Sequence of chain 10.B:
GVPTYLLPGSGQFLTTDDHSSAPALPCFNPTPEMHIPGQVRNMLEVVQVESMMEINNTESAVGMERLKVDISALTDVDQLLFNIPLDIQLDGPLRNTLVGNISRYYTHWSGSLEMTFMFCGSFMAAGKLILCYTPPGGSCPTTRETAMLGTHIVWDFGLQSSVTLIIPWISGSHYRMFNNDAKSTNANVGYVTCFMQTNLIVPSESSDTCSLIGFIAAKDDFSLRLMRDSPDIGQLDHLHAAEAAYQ

A protein and the small-molecule ligand that binds it are described below.
Small molecule (SMILES): Cc1cc(-c2noc(C(F)(F)F)n2)ccc1OCCCc1cc(C(=O)N(C)C)no1

Binding-site contacts:
Ligand atom N02 contacts residue PHE115 of chain 10.A at 3.6 Å.
Ligand atom C22 contacts residue ALA145 of chain 10.A at 3.6 Å (hydrophobic).
Ligand atom C05 contacts residue TYR193 of chain 10.A at 3.3 Å (hydrophobic).
Ligand atom C29 contacts residue VAL195 of chain 10.A at 3.4 Å (hydrophobic).
Ligand atom C08 contacts residue MET241 of chain 10.A at 3.6 Å (hydrophobic).
Ligand atom C12 contacts residue ILE119 of chain 10.A at 3.4 Å (hydrophobic).
Ligand atom C30 contacts residue TYR193 of chain 10.A at 3.8 Å (hydrophobic).
Ligand atom O01 contacts residue THR97 of chain 10.A at 3.6 Å.
Ligand atom C29 contacts residue SER194 of chain 10.A at 3.5 Å.
Ligand atom C21 contacts residue PHE147 of chain 10.A at 3.8 Å (hydrophobic).
Ligand atom F24 contacts residue ALA169 of chain 10.A at 3.3 Å.
Ligand atom N20 contacts residue PHE147 of chain 10.A at 3.4 Å.
Ligand atom N02 contacts residue THR97 of chain 10.A at 3.4 Å.
Ligand atom C30 contacts residue PHE115 of chain 10.A at 3.6 Å (hydrophobic).
Ligand atom C17 contacts residue ILE184 of chain 10.A at 3.4 Å (hydrophobic).
Ligand atom C22 contacts residue PHE147 of chain 10.A at 3.8 Å (hydrophobic).
Ligand atom F25 contacts residue ALA145 of chain 10.A at 3.0 Å.
Ligand atom C29 contacts residue TYR193 of chain 10.A at 3.5 Å (hydrophobic).
Ligand atom F24 contacts residue ILE182 of chain 10.A at 3.6 Å.
Ligand atom C16 contacts residue ILE184 of chain 10.A at 3.2 Å (hydrophobic).
Ligand atom N20 contacts residue ILE182 of chain 10.A at 3.3 Å.
Ligand atom C08 contacts residue ALA117 of chain 10.A at 3.8 Å (hydrophobic).
Ligand atom C07 contacts residue TYR193 of chain 10.A at 3.6 Å (hydrophobic).
Ligand atom O23 contacts residue LEU220 of chain 10.A at 3.2 Å.
Ligand atom C04 contacts residue TYR193 of chain 10.A at 3.8 Å (hydrophobic).
Ligand atom F25 contacts residue VAL171 of chain 10.A at 3.1 Å.
Ligand atom F26 contacts residue PHE147 of chain 10.A at 2.6 Å.
Ligand atom C13 contacts residue ILE119 of chain 10.A at 3.4 Å (hydrophobic).
Ligand atom N19 contacts residue LEU220 of chain 10.A at 3.1 Å.
Ligand atom F26 contacts residue ALA169 of chain 10.A at 2.5 Å.
Ligand atom N28 contacts residue TYR193 of chain 10.A at 3.4 Å.
Ligand atom N20 contacts residue ILE184 of chain 10.A at 3.8 Å.
Ligand atom F26 contacts residue MET146 of chain 10.A at 3.2 Å.
Ligand atom O10 contacts residue ILE95 of chain 10.A at 3.3 Å.
Ligand atom F26 contacts residue ALA145 of chain 10.A at 2.9 Å.
Ligand atom C06 contacts residue TYR193 of chain 10.A at 3.8 Å (hydrophobic).
Ligand atom C21 contacts residue ILE182 of chain 10.A at 3.4 Å (hydrophobic).
Ligand atom O01 contacts residue PHE115 of chain 10.A at 3.5 Å.
Ligand atom C14 contacts residue ILE119 of chain 10.A at 3.6 Å (hydrophobic).
Ligand atom C22 contacts residue ALA169 of chain 10.A at 3.5 Å (hydrophobic).

Sequence of chain 10.A:
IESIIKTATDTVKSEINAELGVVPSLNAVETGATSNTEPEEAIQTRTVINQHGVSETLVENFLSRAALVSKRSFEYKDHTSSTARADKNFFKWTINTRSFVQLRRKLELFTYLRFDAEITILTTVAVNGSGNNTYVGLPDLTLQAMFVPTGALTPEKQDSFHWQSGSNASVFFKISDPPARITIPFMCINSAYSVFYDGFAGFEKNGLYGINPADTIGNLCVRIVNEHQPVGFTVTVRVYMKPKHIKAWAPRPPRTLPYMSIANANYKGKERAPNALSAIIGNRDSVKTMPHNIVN